Binding-site contacts:
Ligand atom N7 contacts residue GLY315 of chain 1.A at 4.2 Å.
Ligand atom C14 contacts residue THR130 of chain 1.A at 3.8 Å.
Ligand atom C12 contacts residue LEU380 of chain 1.A at 3.7 Å (hydrophobic).
Ligand atom C23 contacts residue TYR126 of chain 1.A at 3.9 Å (hydrophobic).
Ligand atom F3 contacts residue GLY310 of chain 1.A at 3.2 Å.
Ligand atom C24 contacts residue MET509 of chain 1.A at 3.9 Å (hydrophobic).
Ligand atom O4 contacts residue HEM1 of chain 1.B at 3.8 Å.
Ligand atom C20 contacts residue HEM1 of chain 1.B at 3.8 Å.
Ligand atom C23 contacts residue LEU380 of chain 1.A at 4.0 Å (hydrophobic).
Ligand atom C14 contacts residue HIS140 of chain 1.A at 3.5 Å.
Ligand atom F1 contacts residue PHE134 of chain 1.A at 3.8 Å.
Ligand atom C16 contacts residue PHE134 of chain 1.A at 4.0 Å (hydrophobic).
Ligand atom C25 contacts residue THR318 of chain 1.A at 4.0 Å.
Ligand atom F3 contacts residue ILE139 of chain 1.A at 3.5 Å.
Ligand atom C19 contacts residue PHE134 of chain 1.A at 3.5 Å (hydrophobic).
Ligand atom C19 contacts residue GLY310 of chain 1.A at 3.3 Å.
Ligand atom N8 contacts residue HEM1 of chain 1.B at 2.2 Å.
Ligand atom F2 contacts residue TYR126 of chain 1.A at 3.5 Å.
Ligand atom C17 contacts residue HEM1 of chain 1.B at 3.8 Å.
Ligand atom C19 contacts residue GLY314 of chain 1.A at 3.9 Å.
Ligand atom C18 contacts residue TYR126 of chain 1.A at 4.0 Å (hydrophobic).
Ligand atom C21 contacts residue HEM1 of chain 1.B at 2.9 Å.
Ligand atom N6 contacts residue PHE236 of chain 1.A at 4.0 Å.
Ligand atom N7 contacts residue GLY314 of chain 1.A at 3.2 Å.
Ligand atom F1 contacts residue GLY314 of chain 1.A at 3.5 Å.
Ligand atom C23 contacts residue LEU383 of chain 1.A at 4.1 Å (hydrophobic).
Ligand atom N5 contacts residue HEM1 of chain 1.B at 4.2 Å.
Ligand atom N5 contacts residue LEU380 of chain 1.A at 4.0 Å.
Ligand atom N9 contacts residue LEU380 of chain 1.A at 3.5 Å.
Ligand atom C25 contacts residue HEM1 of chain 1.B at 3.3 Å.
Ligand atom C25 contacts residue GLY315 of chain 1.A at 3.7 Å.
Ligand atom N6 contacts residue LEU380 of chain 1.A at 4.1 Å.
Ligand atom C16 contacts residue GLY314 of chain 1.A at 3.9 Å.
Ligand atom F1 contacts residue PHE236 of chain 1.A at 3.4 Å.
Ligand atom F2 contacts residue HEM1 of chain 1.B at 4.0 Å.
Ligand atom C24 contacts residue LEU380 of chain 1.A at 3.5 Å (hydrophobic).
Ligand atom C21 contacts residue LEU380 of chain 1.A at 3.9 Å (hydrophobic).
Ligand atom F3 contacts residue VAL311 of chain 1.A at 3.7 Å.
Ligand atom C22 contacts residue GLY310 of chain 1.A at 3.7 Å.
Ligand atom C25 contacts residue GLY314 of chain 1.A at 3.2 Å.

Sequence of chain 1.A:
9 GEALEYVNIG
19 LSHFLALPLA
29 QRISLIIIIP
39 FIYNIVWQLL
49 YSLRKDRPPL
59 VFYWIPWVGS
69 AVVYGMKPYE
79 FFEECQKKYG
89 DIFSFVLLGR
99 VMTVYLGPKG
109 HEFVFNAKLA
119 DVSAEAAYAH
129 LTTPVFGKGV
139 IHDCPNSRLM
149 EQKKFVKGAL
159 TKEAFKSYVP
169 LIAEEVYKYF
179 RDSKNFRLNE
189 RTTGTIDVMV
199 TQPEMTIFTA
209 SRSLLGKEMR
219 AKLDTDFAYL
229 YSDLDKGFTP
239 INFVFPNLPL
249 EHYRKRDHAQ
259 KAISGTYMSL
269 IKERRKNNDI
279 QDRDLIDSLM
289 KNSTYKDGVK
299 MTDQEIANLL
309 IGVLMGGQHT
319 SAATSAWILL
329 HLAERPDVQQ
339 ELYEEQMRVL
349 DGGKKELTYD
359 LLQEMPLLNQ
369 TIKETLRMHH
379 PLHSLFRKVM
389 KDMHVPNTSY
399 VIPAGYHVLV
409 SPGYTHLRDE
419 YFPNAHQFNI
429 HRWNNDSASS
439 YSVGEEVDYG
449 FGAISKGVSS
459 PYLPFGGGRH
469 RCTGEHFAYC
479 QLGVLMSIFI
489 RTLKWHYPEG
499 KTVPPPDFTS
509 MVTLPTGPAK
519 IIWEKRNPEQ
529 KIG

A small-molecule ligand and the protein it binds are described below.
Small molecule (SMILES): C[C@@H](c1ncncc1F)[C@](O)(Cn1cncn1)c1ccc(F)cc1F